Sequence of chain 1.E:
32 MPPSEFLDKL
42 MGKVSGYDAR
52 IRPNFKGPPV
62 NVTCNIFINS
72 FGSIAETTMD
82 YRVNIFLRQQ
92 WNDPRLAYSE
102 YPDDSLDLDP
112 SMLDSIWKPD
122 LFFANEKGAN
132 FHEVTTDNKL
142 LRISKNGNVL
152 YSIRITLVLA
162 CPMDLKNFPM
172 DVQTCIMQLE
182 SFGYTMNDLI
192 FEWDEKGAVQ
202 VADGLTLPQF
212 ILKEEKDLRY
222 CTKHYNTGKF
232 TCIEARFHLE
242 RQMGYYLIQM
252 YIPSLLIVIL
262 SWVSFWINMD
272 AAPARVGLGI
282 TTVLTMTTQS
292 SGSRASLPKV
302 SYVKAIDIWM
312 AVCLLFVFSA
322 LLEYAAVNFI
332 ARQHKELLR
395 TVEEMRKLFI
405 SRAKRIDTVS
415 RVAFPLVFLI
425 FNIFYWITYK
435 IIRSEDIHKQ

A protein and the small-molecule ligand that binds it are described below.
Small molecule (SMILES): NCC(=O)O

Binding-site contacts:
Ligand atom OXT contacts residue ARG89 of chain 1.A at 4.1 Å.
Ligand atom C contacts residue ARG89 of chain 1.A at 4.2 Å.
Ligand atom C contacts residue PHE87 of chain 1.A at 3.8 Å (hydrophobic).
Ligand atom O contacts residue PHE87 of chain 1.A at 4.3 Å.
Ligand atom O contacts residue ARG89 of chain 1.A at 3.3 Å (salt-bridge).
Ligand atom N contacts residue LEU141 of chain 1.A at 4.2 Å.
Ligand atom OXT contacts residue SER153 of chain 1.A at 2.5 Å (h-bond).
Ligand atom CA contacts residue THR228 of chain 1.E at 4.1 Å.
Ligand atom N contacts residue PHE183 of chain 1.E at 2.5 Å (h-bond).
Ligand atom C contacts residue SER153 of chain 1.A at 3.7 Å.
Ligand atom N contacts residue PHE231 of chain 1.E at 4.0 Å.
Ligand atom N contacts residue PHE87 of chain 1.A at 4.5 Å.
Ligand atom OXT contacts residue LEU141 of chain 1.A at 4.3 Å.
Ligand atom C contacts residue THR228 of chain 1.E at 3.8 Å.
Ligand atom O contacts residue THR228 of chain 1.E at 3.0 Å (h-bond).
Ligand atom OXT contacts residue PHE87 of chain 1.A at 3.5 Å.
Ligand atom CA contacts residue PHE87 of chain 1.A at 4.1 Å (hydrophobic).
Ligand atom C contacts residue LEU141 of chain 1.A at 4.4 Å (hydrophobic).
Ligand atom CA contacts residue PHE183 of chain 1.E at 3.7 Å (hydrophobic).
Ligand atom OXT contacts residue PHE183 of chain 1.E at 3.8 Å.
Ligand atom CA contacts residue PHE231 of chain 1.E at 3.7 Å (hydrophobic).
Ligand atom CA contacts residue TYR226 of chain 1.E at 4.3 Å (hydrophobic).
Ligand atom O contacts residue SER153 of chain 1.A at 4.2 Å.

Sequence of chain 1.A:
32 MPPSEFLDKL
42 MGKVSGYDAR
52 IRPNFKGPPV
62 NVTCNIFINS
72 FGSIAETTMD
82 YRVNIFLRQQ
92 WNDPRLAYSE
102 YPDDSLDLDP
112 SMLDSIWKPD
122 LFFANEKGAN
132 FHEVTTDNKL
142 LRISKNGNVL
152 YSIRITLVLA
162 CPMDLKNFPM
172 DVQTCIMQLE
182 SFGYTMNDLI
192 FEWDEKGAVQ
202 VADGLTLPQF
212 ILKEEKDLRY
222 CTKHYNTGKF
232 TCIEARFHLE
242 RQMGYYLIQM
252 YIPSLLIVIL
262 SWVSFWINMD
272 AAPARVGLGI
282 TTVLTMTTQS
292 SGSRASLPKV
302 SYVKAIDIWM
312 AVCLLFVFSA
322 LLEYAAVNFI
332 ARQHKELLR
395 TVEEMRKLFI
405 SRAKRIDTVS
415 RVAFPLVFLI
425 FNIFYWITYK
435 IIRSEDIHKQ